Binding-site contacts:
Ligand atom O7 contacts residue ASN73 of chain 1.D at 3.7 Å.
Ligand atom C4 contacts residue ASN73 of chain 1.D at 4.2 Å.
Ligand atom O5 contacts residue VAL76 of chain 1.D at 3.9 Å.
Ligand atom C1 contacts residue VAL76 of chain 1.D at 4.2 Å (hydrophobic).
Ligand atom O5 contacts residue ASN73 of chain 1.D at 2.4 Å (h-bond).
Ligand atom C5 contacts residue THR75 of chain 1.D at 4.2 Å.
Ligand atom O6 contacts residue VAL76 of chain 1.D at 4.2 Å.
Ligand atom C1 contacts residue ASN73 of chain 1.D at 1.4 Å.
Ligand atom O5 contacts residue THR75 of chain 1.D at 3.8 Å.
Ligand atom N2 contacts residue ASN73 of chain 1.D at 2.8 Å (h-bond).
Ligand atom C2 contacts residue ASN73 of chain 1.D at 2.5 Å.
Ligand atom C1 contacts residue THR75 of chain 1.D at 3.4 Å.
Ligand atom C8 contacts residue ASN73 of chain 1.D at 3.6 Å.
Ligand atom O5 contacts residue LYS9 of chain 1.D at 4.2 Å.
Ligand atom C7 contacts residue ASN73 of chain 1.D at 3.2 Å.
Ligand atom C6 contacts residue LYS9 of chain 1.D at 4.2 Å.
Ligand atom C3 contacts residue ASN73 of chain 1.D at 3.8 Å.
Ligand atom C5 contacts residue ASN73 of chain 1.D at 3.7 Å.
Ligand atom O6 contacts residue LYS9 of chain 1.D at 3.6 Å.

Sequence of chain 1.D:
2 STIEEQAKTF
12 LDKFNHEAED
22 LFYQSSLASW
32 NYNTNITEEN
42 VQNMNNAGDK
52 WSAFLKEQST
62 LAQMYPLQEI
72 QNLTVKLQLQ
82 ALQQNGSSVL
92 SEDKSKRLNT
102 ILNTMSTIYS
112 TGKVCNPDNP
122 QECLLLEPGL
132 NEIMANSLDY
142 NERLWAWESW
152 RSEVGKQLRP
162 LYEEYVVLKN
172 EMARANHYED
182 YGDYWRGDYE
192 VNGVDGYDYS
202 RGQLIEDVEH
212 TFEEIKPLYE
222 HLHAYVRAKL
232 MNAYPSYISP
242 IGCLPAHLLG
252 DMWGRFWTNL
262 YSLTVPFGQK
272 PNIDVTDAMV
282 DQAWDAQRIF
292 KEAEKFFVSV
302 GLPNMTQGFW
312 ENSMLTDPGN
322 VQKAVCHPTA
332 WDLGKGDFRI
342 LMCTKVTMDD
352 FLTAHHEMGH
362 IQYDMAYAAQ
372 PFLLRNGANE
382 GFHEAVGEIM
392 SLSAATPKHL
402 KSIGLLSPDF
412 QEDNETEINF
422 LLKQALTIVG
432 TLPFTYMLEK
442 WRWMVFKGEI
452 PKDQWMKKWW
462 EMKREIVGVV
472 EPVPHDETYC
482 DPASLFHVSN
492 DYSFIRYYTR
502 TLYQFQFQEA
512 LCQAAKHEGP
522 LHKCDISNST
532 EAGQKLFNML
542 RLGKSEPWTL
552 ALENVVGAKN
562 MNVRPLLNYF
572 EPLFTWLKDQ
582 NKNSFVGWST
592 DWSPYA

This protein binds this small molecule.
Small molecule (SMILES): CC(=O)N[C@@H]1[C@@H](O)[C@H](O)[C@@H](CO)O[C@H]1O